A protein and the small-molecule ligand that binds it are described below.
Small molecule (SMILES): O=C(O)c1cccc(-c2cccc(-c3cccc(O)c3)n2)c1

Binding-site contacts:
Ligand atom C3 contacts residue NAD1 of chain 1.B at 3.7 Å.
Ligand atom O1 contacts residue TYR156 of chain 1.A at 2.7 Å (h-bond).
Ligand atom C11 contacts residue GLN150 of chain 1.A at 3.6 Å.
Ligand atom C8 contacts residue LEU197 of chain 1.A at 3.8 Å (hydrophobic).
Ligand atom O1 contacts residue SER143 of chain 1.A at 2.6 Å (h-bond).
Ligand atom C contacts residue TYR156 of chain 1.A at 3.7 Å (hydrophobic).
Ligand atom C1 contacts residue HIS95 of chain 1.A at 3.6 Å.
Ligand atom C2 contacts residue HIS95 of chain 1.A at 3.8 Å.
Ligand atom C8 contacts residue TRP194 of chain 1.A at 3.5 Å (hydrophobic).
Ligand atom C12 contacts residue DMS1 of chain 1.G at 3.9 Å.
Ligand atom C7 contacts residue LEU197 of chain 1.A at 3.8 Å (hydrophobic).
Ligand atom O contacts residue VAL145 of chain 1.A at 3.6 Å.
Ligand atom C7 contacts residue TRP194 of chain 1.A at 3.3 Å (hydrophobic).
Ligand atom C4 contacts residue LEU197 of chain 1.A at 3.6 Å (hydrophobic).
Ligand atom O2 contacts residue ALA153 of chain 1.A at 3.6 Å.
Ligand atom O1 contacts residue NAD1 of chain 1.B at 3.0 Å.
Ligand atom O contacts residue SER143 of chain 1.A at 3.6 Å (h-bond).
Ligand atom C12 contacts residue MET201 of chain 1.A at 3.4 Å (hydrophobic).
Ligand atom C2 contacts residue NAD1 of chain 1.B at 3.4 Å.
Ligand atom N contacts residue DMS1 of chain 1.G at 3.6 Å.
Ligand atom O contacts residue TYR255 of chain 4.A at 3.0 Å (h-bond).
Ligand atom C contacts residue SER143 of chain 1.A at 3.5 Å.
Ligand atom C15 contacts residue ALA151 of chain 1.A at 3.4 Å (hydrophobic).
Ligand atom C17 contacts residue HIS95 of chain 1.A at 3.7 Å.
Ligand atom C14 contacts residue ALA151 of chain 1.A at 3.4 Å (hydrophobic).
Ligand atom C1 contacts residue NAD1 of chain 1.B at 3.9 Å.
Ligand atom C13 contacts residue MET201 of chain 1.A at 3.8 Å (hydrophobic).
Ligand atom C2 contacts residue TYR156 of chain 1.A at 3.4 Å (hydrophobic).
Ligand atom C6 contacts residue LEU197 of chain 1.A at 3.6 Å (hydrophobic).
Ligand atom O2 contacts residue GLN150 of chain 1.A at 3.8 Å.
Ligand atom C16 contacts residue GLN150 of chain 1.A at 3.2 Å.
Ligand atom C contacts residue NAD1 of chain 1.B at 3.6 Å.
Ligand atom C15 contacts residue GLN150 of chain 1.A at 3.6 Å.
Ligand atom N contacts residue GLN150 of chain 1.A at 3.5 Å (h-bond).
Ligand atom O2 contacts residue GLN152 of chain 1.A at 3.0 Å (h-bond).
Ligand atom C10 contacts residue DMS1 of chain 1.G at 3.6 Å.
Ligand atom O2 contacts residue ALA151 of chain 1.A at 2.8 Å (h-bond).
Ligand atom C16 contacts residue HIS95 of chain 1.A at 3.8 Å.
Ligand atom N contacts residue LEU197 of chain 1.A at 3.8 Å.
Ligand atom O2 contacts residue HIS95 of chain 1.A at 3.6 Å.

Sequence of chain 4.A:
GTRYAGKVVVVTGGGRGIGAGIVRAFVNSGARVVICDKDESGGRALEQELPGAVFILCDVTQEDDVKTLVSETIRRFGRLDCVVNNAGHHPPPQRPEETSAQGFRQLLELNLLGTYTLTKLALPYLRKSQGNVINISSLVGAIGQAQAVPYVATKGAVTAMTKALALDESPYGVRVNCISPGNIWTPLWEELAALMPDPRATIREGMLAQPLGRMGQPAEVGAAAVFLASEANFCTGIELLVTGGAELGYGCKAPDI

Sequence of chain 1.A:
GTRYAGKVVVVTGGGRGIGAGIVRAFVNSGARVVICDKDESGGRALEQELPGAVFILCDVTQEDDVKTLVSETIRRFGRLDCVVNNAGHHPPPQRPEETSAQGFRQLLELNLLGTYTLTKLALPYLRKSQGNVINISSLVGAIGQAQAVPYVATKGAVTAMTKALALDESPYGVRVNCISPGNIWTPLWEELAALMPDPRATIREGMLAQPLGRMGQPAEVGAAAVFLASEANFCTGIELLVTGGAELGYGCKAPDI